Binding-site contacts:
Ligand atom O6 contacts residue ARG1175 of chain 1.B at 2.5 Å (salt-bridge).
Ligand atom O3 contacts residue TYR1012 of chain 1.B at 3.4 Å.
Ligand atom C3 contacts residue GLU1013 of chain 1.B at 3.9 Å.
Ligand atom C2 contacts residue GLU1009 of chain 1.B at 3.3 Å.
Ligand atom C1 contacts residue GLU1013 of chain 1.B at 3.8 Å.
Ligand atom O3 contacts residue GLU1009 of chain 1.B at 3.4 Å (salt-bridge).
Ligand atom O5 contacts residue TYR1012 of chain 1.B at 3.7 Å.
Ligand atom O4 contacts residue TYR860 of chain 1.B at 3.5 Å.
Ligand atom O5 contacts residue GLU1002 of chain 1.B at 3.6 Å.
Ligand atom C4 contacts residue TYR1012 of chain 1.B at 3.6 Å (hydrophobic).
Ligand atom O3 contacts residue GLU1013 of chain 1.B at 3.1 Å (salt-bridge).
Ligand atom O2 contacts residue LYS850 of chain 1.B at 2.8 Å (salt-bridge).
Ligand atom O5 contacts residue GLU1016 of chain 1.B at 3.7 Å.
Ligand atom C4 contacts residue GLU1001 of chain 1.B at 3.7 Å.
Ligand atom O2 contacts residue GLU1009 of chain 1.B at 2.5 Å (salt-bridge).
Ligand atom O4 contacts residue GLU1016 of chain 1.B at 3.3 Å.
Ligand atom C4 contacts residue GLU1016 of chain 1.B at 3.5 Å.
Ligand atom O4 contacts residue GLU857 of chain 1.B at 2.6 Å (salt-bridge).
Ligand atom C6 contacts residue GLU857 of chain 1.B at 3.8 Å.
Ligand atom O3 contacts residue GLY1005 of chain 1.B at 3.6 Å.
Ligand atom O6 contacts residue ARG1081 of chain 1.B at 2.6 Å (salt-bridge).
Ligand atom C6 contacts residue ARG1081 of chain 1.B at 3.7 Å.
Ligand atom C4 contacts residue TYR860 of chain 1.B at 3.8 Å (hydrophobic).
Ligand atom C6 contacts residue GLU1002 of chain 1.B at 3.9 Å.
Ligand atom O3 contacts residue GLU1016 of chain 1.B at 3.6 Å.
Ligand atom O3 contacts residue PHE855 of chain 1.B at 3.9 Å.
Ligand atom C3 contacts residue LYS850 of chain 1.B at 3.7 Å.
Ligand atom O2 contacts residue GLU1013 of chain 1.B at 2.6 Å (salt-bridge).
Ligand atom C6 contacts residue TYR860 of chain 1.B at 3.7 Å (hydrophobic).
Ligand atom O5 contacts residue TYR860 of chain 1.B at 3.8 Å.
Ligand atom C2 contacts residue TYR1012 of chain 1.B at 3.9 Å (hydrophobic).
Ligand atom O6 contacts residue TYR860 of chain 1.B at 3.8 Å.
Ligand atom O5 contacts residue GLY1005 of chain 1.B at 3.2 Å.
Ligand atom C2 contacts residue GLU1013 of chain 1.B at 3.5 Å.
Ligand atom C6 contacts residue ARG1175 of chain 1.B at 3.5 Å.
Ligand atom C2 contacts residue GLY1005 of chain 1.B at 3.7 Å.
Ligand atom C4 contacts residue GLU857 of chain 1.B at 3.5 Å.
Ligand atom C2 contacts residue LYS850 of chain 1.B at 3.4 Å.
Ligand atom O3 contacts residue LYS850 of chain 1.B at 2.9 Å (salt-bridge).
Ligand atom C1 contacts residue GLY1005 of chain 1.B at 3.9 Å.

A protein and the small-molecule ligand that binds it are described below.
Small molecule (SMILES): OC[C@H]1O[C@@H](O[C@@H]2[C@@H](O)[C@H](O[C@@H]3[C@@H](O)[C@H](O[C@@H]4[C@@H](O)[C@H](O[C@@H]5[C@@H](O)[C@H](O[C@@H]6[C@@H](O)[C@H](O)O[C@H](CO)[C@H]6O)O[C@H](CO)[C@H]5O)O[C@H](CO)[C@H]4O)O[C@H](CO)[C@H]3O)O[C@H](CO)[C@H]2O)[C@H](O)[C@@H](O)[C@@H]1O

Sequence of chain 1.B:
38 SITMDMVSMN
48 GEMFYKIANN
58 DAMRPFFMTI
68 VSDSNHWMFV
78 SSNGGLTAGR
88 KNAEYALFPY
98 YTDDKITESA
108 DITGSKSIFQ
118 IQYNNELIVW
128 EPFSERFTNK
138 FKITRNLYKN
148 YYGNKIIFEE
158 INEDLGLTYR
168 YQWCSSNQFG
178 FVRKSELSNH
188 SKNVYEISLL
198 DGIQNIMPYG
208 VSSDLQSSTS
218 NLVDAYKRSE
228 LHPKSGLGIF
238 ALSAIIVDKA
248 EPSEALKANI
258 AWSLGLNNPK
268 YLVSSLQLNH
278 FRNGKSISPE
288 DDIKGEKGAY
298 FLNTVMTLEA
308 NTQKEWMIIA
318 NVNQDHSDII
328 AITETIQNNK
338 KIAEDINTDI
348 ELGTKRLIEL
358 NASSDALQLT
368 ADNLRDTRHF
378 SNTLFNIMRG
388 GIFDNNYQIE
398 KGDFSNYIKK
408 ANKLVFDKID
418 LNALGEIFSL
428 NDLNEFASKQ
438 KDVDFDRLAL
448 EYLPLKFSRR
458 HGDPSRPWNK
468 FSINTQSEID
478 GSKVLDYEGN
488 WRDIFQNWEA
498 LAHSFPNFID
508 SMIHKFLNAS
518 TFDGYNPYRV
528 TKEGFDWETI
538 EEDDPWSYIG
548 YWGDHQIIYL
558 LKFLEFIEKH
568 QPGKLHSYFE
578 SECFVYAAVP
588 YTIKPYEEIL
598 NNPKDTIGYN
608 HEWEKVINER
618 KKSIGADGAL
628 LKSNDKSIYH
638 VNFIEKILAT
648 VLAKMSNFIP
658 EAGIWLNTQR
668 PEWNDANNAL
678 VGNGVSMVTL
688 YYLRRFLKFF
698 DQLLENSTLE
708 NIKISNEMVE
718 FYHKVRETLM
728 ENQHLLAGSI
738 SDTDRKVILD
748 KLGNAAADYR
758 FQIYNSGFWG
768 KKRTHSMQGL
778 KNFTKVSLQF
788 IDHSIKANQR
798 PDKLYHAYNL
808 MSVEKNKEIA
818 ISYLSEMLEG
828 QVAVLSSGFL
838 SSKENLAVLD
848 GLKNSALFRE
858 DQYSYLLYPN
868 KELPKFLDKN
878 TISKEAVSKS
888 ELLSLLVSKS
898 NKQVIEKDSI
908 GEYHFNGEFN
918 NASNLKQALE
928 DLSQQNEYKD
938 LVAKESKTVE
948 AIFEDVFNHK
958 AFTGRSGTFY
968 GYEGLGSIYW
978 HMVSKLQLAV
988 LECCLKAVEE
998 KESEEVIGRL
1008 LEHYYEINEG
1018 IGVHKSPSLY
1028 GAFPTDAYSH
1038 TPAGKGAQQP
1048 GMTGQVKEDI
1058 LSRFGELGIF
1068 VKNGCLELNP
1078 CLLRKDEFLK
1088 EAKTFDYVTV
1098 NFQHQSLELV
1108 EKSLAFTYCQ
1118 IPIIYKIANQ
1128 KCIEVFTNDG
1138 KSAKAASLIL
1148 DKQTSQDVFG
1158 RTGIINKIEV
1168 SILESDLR